Sequence of chain 2.A:
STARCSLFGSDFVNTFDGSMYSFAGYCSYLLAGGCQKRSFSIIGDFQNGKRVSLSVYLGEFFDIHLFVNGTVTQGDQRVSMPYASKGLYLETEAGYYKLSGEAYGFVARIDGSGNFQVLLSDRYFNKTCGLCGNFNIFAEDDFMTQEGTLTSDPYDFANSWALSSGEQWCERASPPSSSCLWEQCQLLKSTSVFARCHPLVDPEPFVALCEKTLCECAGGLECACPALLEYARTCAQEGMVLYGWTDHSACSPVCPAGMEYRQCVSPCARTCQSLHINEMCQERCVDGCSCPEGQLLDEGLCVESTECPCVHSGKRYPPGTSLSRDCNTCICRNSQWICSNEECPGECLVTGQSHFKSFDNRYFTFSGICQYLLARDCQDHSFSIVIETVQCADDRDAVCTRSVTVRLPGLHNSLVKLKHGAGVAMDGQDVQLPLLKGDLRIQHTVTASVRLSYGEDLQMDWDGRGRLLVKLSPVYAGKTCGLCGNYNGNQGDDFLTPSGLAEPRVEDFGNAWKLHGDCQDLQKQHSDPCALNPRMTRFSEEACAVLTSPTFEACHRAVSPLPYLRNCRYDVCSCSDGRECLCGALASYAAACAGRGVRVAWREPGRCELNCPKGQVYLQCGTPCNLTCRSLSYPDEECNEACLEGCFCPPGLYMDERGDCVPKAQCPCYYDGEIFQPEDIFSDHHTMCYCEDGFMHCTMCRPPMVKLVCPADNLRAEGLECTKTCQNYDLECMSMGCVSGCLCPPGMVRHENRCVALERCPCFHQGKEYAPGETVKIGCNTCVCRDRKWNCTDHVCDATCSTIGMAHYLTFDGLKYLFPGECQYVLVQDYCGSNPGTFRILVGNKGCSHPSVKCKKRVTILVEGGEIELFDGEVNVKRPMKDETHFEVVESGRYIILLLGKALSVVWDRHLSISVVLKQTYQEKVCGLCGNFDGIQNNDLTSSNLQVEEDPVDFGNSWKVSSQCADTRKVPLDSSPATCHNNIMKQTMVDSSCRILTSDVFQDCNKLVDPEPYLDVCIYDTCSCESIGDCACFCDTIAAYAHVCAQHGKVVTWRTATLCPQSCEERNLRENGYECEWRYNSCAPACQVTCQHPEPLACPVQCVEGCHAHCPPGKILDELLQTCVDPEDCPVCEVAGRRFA

Binding-site contacts:
Ligand atom C4 contacts residue ASN666 of chain 2.A at 4.2 Å.
Ligand atom C3 contacts residue ASN666 of chain 2.A at 3.8 Å.
Ligand atom C6 contacts residue THR663 of chain 2.A at 3.7 Å.
Ligand atom C2 contacts residue ASN666 of chain 2.A at 2.5 Å.
Ligand atom N2 contacts residue TYR694 of chain 2.A at 4.5 Å.
Ligand atom O7 contacts residue ASN666 of chain 2.A at 4.0 Å.
Ligand atom C5 contacts residue THR663 of chain 2.A at 4.3 Å.
Ligand atom N2 contacts residue ASN666 of chain 2.A at 3.0 Å (h-bond).
Ligand atom C8 contacts residue LEU693 of chain 2.A at 4.2 Å (hydrophobic).
Ligand atom O5 contacts residue ASN666 of chain 2.A at 2.3 Å (h-bond).
Ligand atom C8 contacts residue TYR694 of chain 2.A at 3.4 Å (hydrophobic).
Ligand atom C7 contacts residue ASN666 of chain 2.A at 3.7 Å.
Ligand atom C5 contacts residue ASN666 of chain 2.A at 3.6 Å.
Ligand atom C1 contacts residue ASN666 of chain 2.A at 1.4 Å.
Ligand atom C7 contacts residue TYR694 of chain 2.A at 4.5 Å (hydrophobic).

A small-molecule ligand and the protein it binds are described below.
Small molecule (SMILES): CC(=O)N[C@@H]1[C@@H](O)[C@H](O)[C@@H](CO)O[C@H]1O